Binding-site contacts:
Ligand atom O7 contacts residue ASN177 of chain 1.A at 3.5 Å (h-bond).
Ligand atom O5 contacts residue ASN177 of chain 1.A at 2.5 Å (h-bond).
Ligand atom C8 contacts residue ASP346 of chain 1.A at 4.1 Å.
Ligand atom C8 contacts residue THR178 of chain 1.A at 4.3 Å.
Ligand atom O5 contacts residue ARG172 of chain 1.A at 3.2 Å (salt-bridge).
Ligand atom C5 contacts residue ARG172 of chain 1.A at 3.5 Å.
Ligand atom C3 contacts residue ASN177 of chain 1.A at 3.6 Å.
Ligand atom C4 contacts residue ASN177 of chain 1.A at 4.2 Å.
Ligand atom C6 contacts residue ARG172 of chain 1.A at 3.8 Å.
Ligand atom C5 contacts residue ASN177 of chain 1.A at 3.7 Å.
Ligand atom N2 contacts residue ASN177 of chain 1.A at 2.6 Å (h-bond).
Ligand atom O7 contacts residue ASP346 of chain 1.A at 4.2 Å.
Ligand atom C1 contacts residue ARG172 of chain 1.A at 3.7 Å.
Ligand atom C8 contacts residue ASN177 of chain 1.A at 4.2 Å.
Ligand atom C1 contacts residue ASN177 of chain 1.A at 1.4 Å.
Ligand atom C2 contacts residue ASN177 of chain 1.A at 2.4 Å.
Ligand atom C7 contacts residue ASN177 of chain 1.A at 3.2 Å.

This small molecule binds to this protein.
Small molecule (SMILES): CC(=O)N[C@H]1[C@H](O[C@H]2[C@H](O)[C@@H](NC(C)=O)CO[C@@H]2CO)O[C@H](CO)[C@@H](O)[C@@H]1O

Sequence of chain 1.A:
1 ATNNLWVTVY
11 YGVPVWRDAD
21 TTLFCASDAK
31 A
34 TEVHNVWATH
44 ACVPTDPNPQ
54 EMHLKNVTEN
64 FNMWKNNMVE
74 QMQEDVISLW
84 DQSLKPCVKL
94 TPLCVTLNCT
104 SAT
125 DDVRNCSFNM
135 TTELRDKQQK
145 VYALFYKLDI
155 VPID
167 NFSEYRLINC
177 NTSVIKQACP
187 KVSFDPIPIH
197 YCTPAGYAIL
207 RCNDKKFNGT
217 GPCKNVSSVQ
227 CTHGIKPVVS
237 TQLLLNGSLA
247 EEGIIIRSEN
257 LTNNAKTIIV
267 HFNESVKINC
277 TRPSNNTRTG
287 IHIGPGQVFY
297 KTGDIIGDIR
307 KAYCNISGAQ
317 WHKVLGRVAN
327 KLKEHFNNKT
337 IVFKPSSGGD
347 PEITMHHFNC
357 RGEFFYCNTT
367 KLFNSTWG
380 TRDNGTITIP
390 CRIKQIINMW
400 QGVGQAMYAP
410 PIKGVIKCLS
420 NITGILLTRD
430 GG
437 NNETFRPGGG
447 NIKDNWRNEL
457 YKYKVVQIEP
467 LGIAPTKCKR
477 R